Sequence of chain 1.F:
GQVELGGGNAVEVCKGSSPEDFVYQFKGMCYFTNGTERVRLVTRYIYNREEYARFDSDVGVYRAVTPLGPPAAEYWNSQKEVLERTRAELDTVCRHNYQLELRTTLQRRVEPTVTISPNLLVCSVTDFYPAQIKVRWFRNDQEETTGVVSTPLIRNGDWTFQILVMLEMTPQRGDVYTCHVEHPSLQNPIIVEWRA

A small-molecule ligand and the protein it binds are described below.
Small molecule (SMILES): CC(=O)N[C@H]1[C@H](O[C@H]2[C@H](O)[C@@H](NC(C)=O)CO[C@@H]2[C@H]2O[C@@]23O[C@@H](C)[C@@H](O)[C@@H](O)[C@@H]3O)O[C@H](CO)[C@@H](O)[C@@H]1O

Binding-site contacts:
Ligand atom C3 contacts residue ASN49 of chain 1.F at 3.2 Å.
Ligand atom C4 contacts residue GLU52 of chain 1.F at 4.3 Å.
Ligand atom C1 contacts residue GLU52 of chain 1.F at 4.2 Å.
Ligand atom C6 contacts residue ASN49 of chain 1.F at 3.0 Å.
Ligand atom N2 contacts residue THR48 of chain 1.F at 4.1 Å.
Ligand atom O3 contacts residue GLU52 of chain 1.F at 3.6 Å.
Ligand atom C3 contacts residue GLU52 of chain 1.F at 4.4 Å.
Ligand atom O5 contacts residue ASN49 of chain 1.F at 2.5 Å (h-bond).
Ligand atom C7 contacts residue THR48 of chain 1.F at 4.1 Å.
Ligand atom C2 contacts residue THR48 of chain 1.F at 3.8 Å.
Ligand atom O7 contacts residue THR48 of chain 1.F at 3.8 Å.
Ligand atom C1 contacts residue ASN49 of chain 1.F at 1.4 Å.
Ligand atom C6 contacts residue GLU52 of chain 1.F at 3.7 Å.
Ligand atom O3 contacts residue ASN49 of chain 1.F at 3.5 Å (h-bond).
Ligand atom C4 contacts residue ASN49 of chain 1.F at 3.5 Å.
Ligand atom O4 contacts residue GLU52 of chain 1.F at 3.7 Å.
Ligand atom C1 contacts residue THR48 of chain 1.F at 4.1 Å.
Ligand atom N2 contacts residue ASN49 of chain 1.F at 3.6 Å.
Ligand atom C5 contacts residue ASN49 of chain 1.F at 3.0 Å.
Ligand atom C1 contacts residue GLU52 of chain 1.F at 4.5 Å.
Ligand atom C2 contacts residue GLU52 of chain 1.F at 4.2 Å.
Ligand atom O6 contacts residue ASN49 of chain 1.F at 4.1 Å.
Ligand atom C2 contacts residue ASN49 of chain 1.F at 2.4 Å.